Sequence of chain 1.B:
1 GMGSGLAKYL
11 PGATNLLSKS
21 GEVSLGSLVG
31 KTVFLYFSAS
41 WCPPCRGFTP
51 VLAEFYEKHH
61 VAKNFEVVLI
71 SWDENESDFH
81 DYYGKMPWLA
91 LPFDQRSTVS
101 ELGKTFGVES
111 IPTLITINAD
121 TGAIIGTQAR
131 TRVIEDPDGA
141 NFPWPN

Sequence of chain 1.A:
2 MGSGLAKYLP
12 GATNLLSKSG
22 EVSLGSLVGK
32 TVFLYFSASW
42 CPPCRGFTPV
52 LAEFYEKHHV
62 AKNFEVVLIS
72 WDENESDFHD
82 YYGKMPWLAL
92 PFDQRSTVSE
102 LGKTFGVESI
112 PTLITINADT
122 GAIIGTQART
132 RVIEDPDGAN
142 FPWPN

Binding-site contacts:
Ligand atom F12 contacts residue VAL108 of chain 1.A at 3.2 Å.
Ligand atom S05 contacts residue TRP41 of chain 1.A at 3.7 Å.
Ligand atom C11 contacts residue GLU109 of chain 1.A at 3.4 Å.
Ligand atom C10 contacts residue GLU109 of chain 1.A at 3.2 Å.
Ligand atom C02 contacts residue ILE111 of chain 1.A at 3.7 Å (hydrophobic).
Ligand atom C11 contacts residue FFN1 of chain 1.E at 3.8 Å.
Ligand atom C10 contacts residue FFN1 of chain 1.E at 3.6 Å.
Ligand atom N18 contacts residue ILE111 of chain 1.A at 3.7 Å.
Ligand atom O17 contacts residue ILE111 of chain 1.A at 3.4 Å (h-bond).
Ligand atom C15 contacts residue ILE111 of chain 1.A at 3.6 Å (hydrophobic).
Ligand atom C13 contacts residue VAL108 of chain 1.A at 3.6 Å (hydrophobic).
Ligand atom O17 contacts residue SER110 of chain 1.A at 3.3 Å.
Ligand atom S05 contacts residue FFN1 of chain 1.E at 3.8 Å.
Ligand atom N03 contacts residue ILE111 of chain 1.A at 3.5 Å.
Ligand atom N03 contacts residue CYS42 of chain 1.A at 3.3 Å (h-bond).
Ligand atom C02 contacts residue CYS42 of chain 1.A at 2.7 Å (hydrophobic).
Ligand atom C11 contacts residue VAL108 of chain 1.A at 3.8 Å (hydrophobic).
Ligand atom O17 contacts residue TRP72 of chain 1.B at 3.8 Å.
Ligand atom C06 contacts residue TRP72 of chain 1.A at 3.6 Å (hydrophobic).
Ligand atom C04 contacts residue FFN1 of chain 1.E at 3.7 Å.
Ligand atom N03 contacts residue TRP41 of chain 1.A at 3.6 Å.
Ligand atom C01 contacts residue CYS42 of chain 1.A at 2.0 Å (hydrophobic).
Ligand atom C08 contacts residue FFN1 of chain 1.E at 3.5 Å.
Ligand atom C07 contacts residue FFN1 of chain 1.E at 3.8 Å.
Ligand atom C04 contacts residue ILE111 of chain 1.A at 3.4 Å (hydrophobic).
Ligand atom C09 contacts residue FFN1 of chain 1.E at 3.3 Å.
Ligand atom C06 contacts residue FFN1 of chain 1.E at 3.6 Å.
Ligand atom C01 contacts residue TRP41 of chain 1.B at 3.1 Å (hydrophobic).
Ligand atom C13 contacts residue TRP72 of chain 1.A at 3.9 Å (hydrophobic).
Ligand atom N03 contacts residue TRP41 of chain 1.B at 4.0 Å.
Ligand atom F12 contacts residue GLU109 of chain 1.A at 3.1 Å.
Ligand atom N03 contacts residue FFN1 of chain 1.E at 3.8 Å.
Ligand atom C14 contacts residue TRP72 of chain 1.A at 3.6 Å (hydrophobic).
Ligand atom N18 contacts residue CYS42 of chain 1.A at 3.5 Å (h-bond).
Ligand atom C16 contacts residue FFN1 of chain 1.E at 4.0 Å.
Ligand atom C15 contacts residue FFN1 of chain 1.E at 3.8 Å.
Ligand atom C16 contacts residue ILE111 of chain 1.A at 3.6 Å (hydrophobic).
Ligand atom C02 contacts residue TRP41 of chain 1.B at 3.6 Å (hydrophobic).
Ligand atom S05 contacts residue TRP72 of chain 1.A at 3.7 Å.
Ligand atom S05 contacts residue ILE111 of chain 1.A at 3.7 Å.

A protein and the small-molecule ligand that binds it are described below.
Small molecule (SMILES): Cc1nc2scc(-c3ccc(F)cc3)c2c(=O)[nH]1